Sequence of chain 1.C:
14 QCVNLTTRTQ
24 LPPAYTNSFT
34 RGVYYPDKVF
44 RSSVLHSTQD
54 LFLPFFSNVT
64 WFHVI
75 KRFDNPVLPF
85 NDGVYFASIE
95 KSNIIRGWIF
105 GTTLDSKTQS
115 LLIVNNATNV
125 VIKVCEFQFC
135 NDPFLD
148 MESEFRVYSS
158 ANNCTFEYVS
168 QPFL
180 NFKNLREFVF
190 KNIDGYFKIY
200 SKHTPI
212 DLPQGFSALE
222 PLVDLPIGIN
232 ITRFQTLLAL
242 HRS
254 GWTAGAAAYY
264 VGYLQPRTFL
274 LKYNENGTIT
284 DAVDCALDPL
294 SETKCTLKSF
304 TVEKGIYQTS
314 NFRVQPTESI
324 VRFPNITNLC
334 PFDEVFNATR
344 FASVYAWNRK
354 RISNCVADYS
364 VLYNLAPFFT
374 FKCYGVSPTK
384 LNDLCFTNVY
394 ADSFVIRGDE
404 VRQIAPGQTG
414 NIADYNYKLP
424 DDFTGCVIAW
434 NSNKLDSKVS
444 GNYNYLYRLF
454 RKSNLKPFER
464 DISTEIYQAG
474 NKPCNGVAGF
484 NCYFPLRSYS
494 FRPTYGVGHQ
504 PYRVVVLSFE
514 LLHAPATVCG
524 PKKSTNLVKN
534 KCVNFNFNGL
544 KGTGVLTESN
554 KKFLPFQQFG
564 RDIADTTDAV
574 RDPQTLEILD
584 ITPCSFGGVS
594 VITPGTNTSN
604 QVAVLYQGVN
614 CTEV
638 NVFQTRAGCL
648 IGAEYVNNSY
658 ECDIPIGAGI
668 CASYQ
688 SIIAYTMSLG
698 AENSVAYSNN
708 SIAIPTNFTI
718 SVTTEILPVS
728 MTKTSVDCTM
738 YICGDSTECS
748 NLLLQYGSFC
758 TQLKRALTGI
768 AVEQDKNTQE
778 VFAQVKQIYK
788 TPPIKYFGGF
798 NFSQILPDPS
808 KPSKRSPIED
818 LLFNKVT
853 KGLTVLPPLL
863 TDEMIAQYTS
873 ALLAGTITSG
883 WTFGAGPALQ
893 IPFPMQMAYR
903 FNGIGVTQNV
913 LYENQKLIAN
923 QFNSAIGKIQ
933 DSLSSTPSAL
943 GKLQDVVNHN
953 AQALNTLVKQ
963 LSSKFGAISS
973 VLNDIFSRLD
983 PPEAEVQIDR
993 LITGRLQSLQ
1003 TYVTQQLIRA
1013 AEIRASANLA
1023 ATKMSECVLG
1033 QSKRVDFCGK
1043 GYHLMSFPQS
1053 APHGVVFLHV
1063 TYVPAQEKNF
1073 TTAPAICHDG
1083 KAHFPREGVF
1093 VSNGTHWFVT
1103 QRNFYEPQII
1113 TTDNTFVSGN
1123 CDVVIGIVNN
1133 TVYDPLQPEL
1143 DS

The protein below binds the small molecule below.
Small molecule (SMILES): CC(=O)N[C@H]1[C@H](O[C@H]2[C@H](O)[C@@H](NC(C)=O)CO[C@@H]2CO)O[C@H](CO)[C@@H](O)[C@@H]1O

Binding-site contacts:
Ligand atom O5 contacts residue HIS1098 of chain 1.C at 4.3 Å.
Ligand atom O7 contacts residue ASN1095 of chain 1.C at 3.3 Å (h-bond).
Ligand atom C1 contacts residue THR1097 of chain 1.C at 4.3 Å.
Ligand atom C3 contacts residue ASN1095 of chain 1.C at 3.8 Å.
Ligand atom C5 contacts residue HIS1098 of chain 1.C at 3.5 Å.
Ligand atom C4 contacts residue HIS1098 of chain 1.C at 3.6 Å.
Ligand atom O3 contacts residue THR1097 of chain 1.C at 4.3 Å.
Ligand atom O3 contacts residue HIS1098 of chain 1.C at 4.4 Å.
Ligand atom C1 contacts residue PHE1100 of chain 1.C at 4.1 Å (hydrophobic).
Ligand atom O4 contacts residue HIS1098 of chain 1.C at 3.4 Å (h-bond).
Ligand atom C6 contacts residue PHE1100 of chain 1.C at 3.6 Å (hydrophobic).
Ligand atom C3 contacts residue THR1097 of chain 1.C at 3.9 Å.
Ligand atom C1 contacts residue HIS1098 of chain 1.C at 4.2 Å.
Ligand atom C4 contacts residue ASN1095 of chain 1.C at 4.2 Å.
Ligand atom O5 contacts residue PHE1100 of chain 1.C at 3.7 Å.
Ligand atom C8 contacts residue GLY1096 of chain 1.C at 4.2 Å.
Ligand atom C8 contacts residue THR1097 of chain 1.C at 3.6 Å.
Ligand atom N2 contacts residue THR1097 of chain 1.C at 3.0 Å (h-bond).
Ligand atom C7 contacts residue HIS1098 of chain 1.C at 3.9 Å.
Ligand atom C2 contacts residue THR1097 of chain 1.C at 3.9 Å.
Ligand atom C3 contacts residue HIS1098 of chain 1.C at 3.5 Å.
Ligand atom C7 contacts residue ASN1095 of chain 1.C at 3.3 Å.
Ligand atom C2 contacts residue ASN1095 of chain 1.C at 2.5 Å.
Ligand atom C7 contacts residue THR1097 of chain 1.C at 3.8 Å.
Ligand atom O5 contacts residue ASN1095 of chain 1.C at 2.4 Å (h-bond).
Ligand atom N2 contacts residue ASN1095 of chain 1.C at 2.9 Å (h-bond).
Ligand atom C5 contacts residue ASN1095 of chain 1.C at 3.7 Å.
Ligand atom O6 contacts residue PHE1100 of chain 1.C at 4.4 Å.
Ligand atom C5 contacts residue PHE1100 of chain 1.C at 3.7 Å (hydrophobic).
Ligand atom C8 contacts residue ASN1095 of chain 1.C at 3.6 Å.
Ligand atom C1 contacts residue ASN1095 of chain 1.C at 1.4 Å.
Ligand atom C2 contacts residue HIS1098 of chain 1.C at 4.4 Å.
Ligand atom O7 contacts residue HIS1098 of chain 1.C at 3.2 Å.